Sequence of chain 2.B:
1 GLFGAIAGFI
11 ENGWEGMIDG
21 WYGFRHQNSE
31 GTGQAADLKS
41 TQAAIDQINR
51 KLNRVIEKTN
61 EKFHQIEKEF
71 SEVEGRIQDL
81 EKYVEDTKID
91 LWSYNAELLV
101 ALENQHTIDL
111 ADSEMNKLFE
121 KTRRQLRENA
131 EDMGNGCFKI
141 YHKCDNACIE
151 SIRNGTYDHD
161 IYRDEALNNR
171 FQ

This protein binds this small molecule.
Small molecule (SMILES): CC(=O)N[C@@H]1[C@@H](O)[C@H](O)[C@@H](CO)O[C@H]1O

Binding-site contacts:
Ligand atom C1 contacts residue ALA39 of chain 2.A at 4.3 Å (hydrophobic).
Ligand atom O6 contacts residue ASN49 of chain 2.B at 4.5 Å.
Ligand atom C1 contacts residue THR318 of chain 2.A at 3.4 Å.
Ligand atom O5 contacts residue THR318 of chain 2.A at 3.4 Å (h-bond).
Ligand atom C5 contacts residue ASN38 of chain 2.A at 3.7 Å.
Ligand atom C7 contacts residue ASN38 of chain 2.A at 3.8 Å.
Ligand atom C3 contacts residue ASN38 of chain 2.A at 3.8 Å.
Ligand atom C4 contacts residue ASN38 of chain 2.A at 4.3 Å.
Ligand atom C2 contacts residue ASN38 of chain 2.A at 2.5 Å.
Ligand atom O5 contacts residue ASN38 of chain 2.A at 2.4 Å (h-bond).
Ligand atom N2 contacts residue ASN38 of chain 2.A at 2.7 Å (h-bond).
Ligand atom C1 contacts residue ASN38 of chain 2.A at 1.5 Å.
Ligand atom O7 contacts residue ASN38 of chain 2.A at 4.4 Å.
Ligand atom O6 contacts residue THR318 of chain 2.A at 3.7 Å.
Ligand atom C6 contacts residue LEU52 of chain 2.B at 3.9 Å (hydrophobic).
Ligand atom O6 contacts residue LEU52 of chain 2.B at 3.4 Å.

Sequence of chain 2.A:
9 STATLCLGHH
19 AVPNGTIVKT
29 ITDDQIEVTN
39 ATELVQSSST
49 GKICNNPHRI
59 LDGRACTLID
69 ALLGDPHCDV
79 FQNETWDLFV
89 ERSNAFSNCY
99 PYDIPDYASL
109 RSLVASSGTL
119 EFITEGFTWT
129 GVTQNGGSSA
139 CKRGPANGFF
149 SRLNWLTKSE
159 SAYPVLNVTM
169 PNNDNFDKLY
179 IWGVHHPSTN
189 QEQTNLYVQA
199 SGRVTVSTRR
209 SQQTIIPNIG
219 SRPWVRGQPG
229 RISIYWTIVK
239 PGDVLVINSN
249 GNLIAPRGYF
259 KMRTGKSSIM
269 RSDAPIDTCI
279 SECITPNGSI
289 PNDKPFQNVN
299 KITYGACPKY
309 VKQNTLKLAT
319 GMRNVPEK